Sequence of chain 1.B:
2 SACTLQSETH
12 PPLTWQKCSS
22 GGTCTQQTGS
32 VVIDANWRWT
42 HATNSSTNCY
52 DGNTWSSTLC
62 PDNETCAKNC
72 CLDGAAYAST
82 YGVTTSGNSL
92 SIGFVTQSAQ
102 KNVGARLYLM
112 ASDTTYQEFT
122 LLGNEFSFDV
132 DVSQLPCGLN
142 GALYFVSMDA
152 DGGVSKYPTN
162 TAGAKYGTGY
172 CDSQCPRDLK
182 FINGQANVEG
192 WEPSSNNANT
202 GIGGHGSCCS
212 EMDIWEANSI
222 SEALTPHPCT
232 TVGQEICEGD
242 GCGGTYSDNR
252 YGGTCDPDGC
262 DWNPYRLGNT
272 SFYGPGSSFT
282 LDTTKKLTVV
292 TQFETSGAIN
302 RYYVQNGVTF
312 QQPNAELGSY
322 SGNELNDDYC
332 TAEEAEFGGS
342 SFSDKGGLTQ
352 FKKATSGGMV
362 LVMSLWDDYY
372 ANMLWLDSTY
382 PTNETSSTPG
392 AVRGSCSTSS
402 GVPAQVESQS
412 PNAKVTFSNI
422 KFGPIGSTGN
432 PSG

The protein below binds the small molecule below.
Small molecule (SMILES): OC[C@H]1O[C@H](O)[C@H](O)[C@@H](O)[C@@H]1O

Binding-site contacts:
Ligand atom O2 contacts residue IBZ1 of chain 1.I at 3.0 Å (h-bond).
Ligand atom C3 contacts residue IBZ1 of chain 1.I at 4.1 Å.
Ligand atom O5 contacts residue GLN175 of chain 1.B at 4.3 Å.
Ligand atom C4 contacts residue GLN175 of chain 1.B at 4.0 Å.
Ligand atom C2 contacts residue IBZ1 of chain 1.I at 2.7 Å.
Ligand atom O6 contacts residue GLN175 of chain 1.B at 3.6 Å.
Ligand atom O3 contacts residue GLU217 of chain 1.B at 2.8 Å (salt-bridge).
Ligand atom C2 contacts residue GLN175 of chain 1.B at 4.3 Å.
Ligand atom C2 contacts residue PRO258 of chain 1.B at 3.5 Å (hydrophobic).
Ligand atom O4 contacts residue TRP376 of chain 1.B at 3.7 Å.
Ligand atom C2 contacts residue HIS228 of chain 1.B at 3.9 Å.
Ligand atom C3 contacts residue GLU217 of chain 1.B at 3.4 Å.
Ligand atom O5 contacts residue ARG251 of chain 1.B at 4.5 Å.
Ligand atom O4 contacts residue TRP367 of chain 1.B at 4.1 Å.
Ligand atom O2 contacts residue ASP259 of chain 1.B at 2.7 Å (salt-bridge).
Ligand atom C3 contacts residue TRP376 of chain 1.B at 3.9 Å (hydrophobic).
Ligand atom C5 contacts residue IBZ1 of chain 1.I at 4.0 Å.
Ligand atom O5 contacts residue TRP376 of chain 1.B at 4.2 Å.
Ligand atom O2 contacts residue PRO258 of chain 1.B at 4.0 Å.
Ligand atom O3 contacts residue HIS228 of chain 1.B at 3.0 Å (h-bond).
Ligand atom C5 contacts residue TRP376 of chain 1.B at 3.6 Å (hydrophobic).
Ligand atom O4 contacts residue GLU217 of chain 1.B at 2.6 Å (salt-bridge).
Ligand atom O2 contacts residue HIS228 of chain 1.B at 3.8 Å.
Ligand atom C1 contacts residue IBZ1 of chain 1.I at 1.8 Å.
Ligand atom C4 contacts residue GLU217 of chain 1.B at 3.8 Å.
Ligand atom O5 contacts residue IBZ1 of chain 1.I at 2.6 Å (h-bond).
Ligand atom O2 contacts residue THR226 of chain 1.B at 4.2 Å.
Ligand atom O6 contacts residue TRP367 of chain 1.B at 4.4 Å.
Ligand atom C4 contacts residue TRP376 of chain 1.B at 4.0 Å (hydrophobic).
Ligand atom O5 contacts residue PRO258 of chain 1.B at 4.2 Å.
Ligand atom O3 contacts residue ASP214 of chain 1.B at 3.1 Å (salt-bridge).
Ligand atom C3 contacts residue ASP214 of chain 1.B at 4.5 Å.
Ligand atom C6 contacts residue TRP367 of chain 1.B at 3.9 Å (hydrophobic).
Ligand atom C2 contacts residue TRP376 of chain 1.B at 4.5 Å (hydrophobic).
Ligand atom C3 contacts residue HIS228 of chain 1.B at 4.2 Å.
Ligand atom C2 contacts residue ASP259 of chain 1.B at 3.7 Å.
Ligand atom C1 contacts residue TRP376 of chain 1.B at 3.9 Å (hydrophobic).
Ligand atom C1 contacts residue PRO258 of chain 1.B at 4.0 Å (hydrophobic).
Ligand atom C6 contacts residue TRP376 of chain 1.B at 3.8 Å (hydrophobic).